Sequence of chain 3.A:
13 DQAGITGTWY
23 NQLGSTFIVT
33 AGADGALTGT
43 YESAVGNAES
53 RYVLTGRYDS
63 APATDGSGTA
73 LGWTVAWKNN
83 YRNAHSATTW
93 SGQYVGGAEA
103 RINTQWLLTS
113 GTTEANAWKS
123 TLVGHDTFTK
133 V

Binding-site contacts:
Ligand atom N7 contacts residue ALA119 of chain 1.A at 3.5 Å.
Ligand atom C3 contacts residue ASP13 of chain 4.A at 3.5 Å.
Ligand atom C17 contacts residue GLU116 of chain 1.A at 3.3 Å.
Ligand atom N4 contacts residue GLU116 of chain 1.A at 3.6 Å.
Ligand atom O6 contacts residue ASN105 of chain 4.A at 3.4 Å (h-bond).
Ligand atom C12 contacts residue VAL97 of chain 4.A at 3.6 Å (hydrophobic).
Ligand atom C8 contacts residue GLY68 of chain 4.A at 3.0 Å.
Ligand atom S1 contacts residue VAL97 of chain 4.A at 3.7 Å.
Ligand atom N7 contacts residue ASN105 of chain 4.A at 3.4 Å (h-bond).
Ligand atom C9 contacts residue GLY68 of chain 4.A at 2.7 Å.
Ligand atom C12 contacts residue GLU116 of chain 1.A at 3.4 Å.
Ligand atom C13 contacts residue VAL97 of chain 4.A at 3.4 Å (hydrophobic).
Ligand atom C21 contacts residue GLU116 of chain 1.A at 3.8 Å.
Ligand atom C18 contacts residue GLU116 of chain 1.A at 3.5 Å.
Ligand atom O6 contacts residue ALA119 of chain 1.A at 3.5 Å.
Ligand atom C6 contacts residue GLY68 of chain 4.A at 3.3 Å.
Ligand atom O2 contacts residue GLU116 of chain 1.A at 3.6 Å.
Ligand atom C14 contacts residue ALA119 of chain 1.A at 3.3 Å (hydrophobic).
Ligand atom C24 contacts residue GLN24 of chain 3.A at 3.6 Å.
Ligand atom C4 contacts residue THR71 of chain 4.A at 3.6 Å.
Ligand atom O2 contacts residue THR114 of chain 1.A at 3.2 Å (h-bond).
Ligand atom O1 contacts residue GLY98 of chain 4.A at 3.5 Å.
Ligand atom O3 contacts residue GLU116 of chain 1.A at 3.6 Å.
Ligand atom O2 contacts residue GLY68 of chain 4.A at 3.5 Å (h-bond).
Ligand atom C29 contacts residue ASN105 of chain 4.A at 3.6 Å.
Ligand atom C16 contacts residue GLU116 of chain 1.A at 3.5 Å.
Ligand atom C30 contacts residue ASN105 of chain 4.A at 3.5 Å.
Ligand atom C11 contacts residue GLU116 of chain 1.A at 3.5 Å.
Ligand atom C11 contacts residue VAL97 of chain 4.A at 3.5 Å (hydrophobic).
Ligand atom S1 contacts residue TYR96 of chain 4.A at 3.7 Å.
Ligand atom C15 contacts residue ALA119 of chain 1.A at 3.5 Å (hydrophobic).
Ligand atom N2 contacts residue ASP13 of chain 4.A at 2.8 Å (salt-bridge).
Ligand atom C13 contacts residue GLU116 of chain 1.A at 3.8 Å.
Ligand atom O5 contacts residue HIS127 of chain 3.A at 3.7 Å.
Ligand atom C10 contacts residue VAL97 of chain 4.A at 3.5 Å (hydrophobic).
Ligand atom C30 contacts residue ALA119 of chain 1.A at 3.4 Å (hydrophobic).
Ligand atom C1 contacts residue GLY98 of chain 4.A at 3.7 Å.
Ligand atom N3 contacts residue VAL97 of chain 4.A at 3.6 Å.
Ligand atom C15 contacts residue ASN105 of chain 4.A at 3.6 Å.
Ligand atom S1 contacts residue GLY98 of chain 4.A at 3.1 Å (h-bond).

Sequence of chain 4.A:
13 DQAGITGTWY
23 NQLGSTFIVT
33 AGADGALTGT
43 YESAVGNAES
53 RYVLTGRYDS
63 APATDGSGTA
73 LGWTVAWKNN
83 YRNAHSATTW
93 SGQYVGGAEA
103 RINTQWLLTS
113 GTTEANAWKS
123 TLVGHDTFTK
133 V

Sequence of chain 1.A:
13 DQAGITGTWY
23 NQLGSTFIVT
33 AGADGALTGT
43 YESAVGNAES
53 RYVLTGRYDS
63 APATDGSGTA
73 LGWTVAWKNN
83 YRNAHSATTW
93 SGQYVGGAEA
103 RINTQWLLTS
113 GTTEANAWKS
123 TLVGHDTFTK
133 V

This protein binds this small molecule.
Small molecule (SMILES): CC1(C)C(=O)N2C(C)(C)C(=O)N3c4ccc(C(=O)NCCCC[C@@H]5SC[C@@H]6NC(=O)N[C@@H]65)cc4N4C(=O)C(C)(C)N(C1=O)[Fe]342